A small-molecule ligand and the protein it binds are described below.
Small molecule (SMILES): O=C(O)Cc1ccc(C(=O)C2CCCC2CC(=O)O)cc1

Sequence of chain 1.C:
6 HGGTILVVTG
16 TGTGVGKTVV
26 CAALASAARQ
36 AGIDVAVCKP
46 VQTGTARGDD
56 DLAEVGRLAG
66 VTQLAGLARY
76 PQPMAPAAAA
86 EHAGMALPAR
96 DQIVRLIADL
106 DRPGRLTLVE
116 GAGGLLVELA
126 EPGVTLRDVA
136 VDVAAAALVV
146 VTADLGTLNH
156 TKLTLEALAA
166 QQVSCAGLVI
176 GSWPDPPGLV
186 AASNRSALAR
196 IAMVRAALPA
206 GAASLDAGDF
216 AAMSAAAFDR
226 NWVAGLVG

Binding-site contacts:
Ligand atom C14 contacts residue PRO78 of chain 1.D at 3.6 Å (hydrophobic).
Ligand atom O20 contacts residue LYS44 of chain 1.D at 3.3 Å (salt-bridge).
Ligand atom C07 contacts residue VAL122 of chain 1.D at 3.6 Å (hydrophobic).
Ligand atom C08 contacts residue GLY151 of chain 1.C at 3.4 Å.
Ligand atom O18 contacts residue ASN154 of chain 1.C at 2.7 Å (h-bond).
Ligand atom O21 contacts residue THR18 of chain 1.D at 3.0 Å (h-bond).
Ligand atom O18 contacts residue GLY151 of chain 1.C at 3.3 Å.
Ligand atom C17 contacts residue SO41 of chain 1.L at 3.4 Å.
Ligand atom C15 contacts residue ASP54 of chain 1.D at 3.3 Å.
Ligand atom O21 contacts residue LYS22 of chain 1.D at 3.0 Å (salt-bridge).
Ligand atom C14 contacts residue THR48 of chain 1.D at 3.6 Å.
Ligand atom C02 contacts residue ALA80 of chain 1.D at 3.4 Å (hydrophobic).
Ligand atom O20 contacts residue LYS22 of chain 1.D at 3.6 Å.
Ligand atom O10 contacts residue ALA117 of chain 1.D at 3.4 Å.
Ligand atom C04 contacts residue LEU150 of chain 1.C at 3.6 Å (hydrophobic).
Ligand atom C01 contacts residue PRO81 of chain 1.D at 3.5 Å (hydrophobic).
Ligand atom C01 contacts residue ALA80 of chain 1.D at 3.6 Å (hydrophobic).
Ligand atom C01 contacts residue GLY118 of chain 1.D at 3.5 Å.
Ligand atom C13 contacts residue PRO78 of chain 1.D at 3.6 Å (hydrophobic).
Ligand atom C02 contacts residue VAL122 of chain 1.D at 3.4 Å (hydrophobic).
Ligand atom C08 contacts residue ASN154 of chain 1.C at 3.6 Å.
Ligand atom O19 contacts residue LEU153 of chain 1.C at 3.3 Å (h-bond).
Ligand atom C09 contacts residue THR18 of chain 1.D at 3.6 Å.
Ligand atom C16 contacts residue SO41 of chain 1.L at 3.6 Å.
Ligand atom C13 contacts residue MET79 of chain 1.D at 3.6 Å (hydrophobic).
Ligand atom C07 contacts residue ALA80 of chain 1.D at 3.4 Å (hydrophobic).
Ligand atom O10 contacts residue THR48 of chain 1.D at 3.6 Å.
Ligand atom O18 contacts residue LEU153 of chain 1.C at 3.6 Å.
Ligand atom C08 contacts residue LEU153 of chain 1.C at 3.6 Å (hydrophobic).
Ligand atom C03 contacts residue ALA80 of chain 1.D at 3.4 Å (hydrophobic).
Ligand atom O19 contacts residue GLY151 of chain 1.C at 2.7 Å (h-bond).
Ligand atom C05 contacts residue THR18 of chain 1.D at 3.6 Å.
Ligand atom O19 contacts residue THR152 of chain 1.C at 3.4 Å (h-bond).
Ligand atom C11 contacts residue THR18 of chain 1.D at 3.4 Å.
Ligand atom C02 contacts residue PRO81 of chain 1.D at 3.6 Å (hydrophobic).
Ligand atom C05 contacts residue LEU150 of chain 1.C at 3.6 Å (hydrophobic).
Ligand atom O21 contacts residue GLY118 of chain 1.D at 3.2 Å (h-bond).
Ligand atom C13 contacts residue THR48 of chain 1.D at 3.6 Å.
Ligand atom C17 contacts residue LYS22 of chain 1.D at 3.6 Å.
Ligand atom O21 contacts residue SO41 of chain 1.L at 3.2 Å (h-bond).

Sequence of chain 1.D:
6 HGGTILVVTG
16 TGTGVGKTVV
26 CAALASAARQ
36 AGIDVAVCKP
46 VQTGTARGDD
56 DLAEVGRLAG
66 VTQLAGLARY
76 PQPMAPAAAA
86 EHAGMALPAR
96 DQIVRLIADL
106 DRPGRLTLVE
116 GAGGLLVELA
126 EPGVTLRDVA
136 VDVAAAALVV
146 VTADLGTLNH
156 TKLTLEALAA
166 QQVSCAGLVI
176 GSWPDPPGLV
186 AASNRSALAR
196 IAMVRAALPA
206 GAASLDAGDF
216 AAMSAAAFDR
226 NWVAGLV